Binding-site contacts:
Ligand atom C3 contacts residue TRP374 of chain 2.A at 4.0 Å (hydrophobic).
Ligand atom C2 contacts residue ARG224 of chain 2.A at 4.0 Å.
Ligand atom O1S contacts residue TRP374 of chain 2.A at 4.0 Å.
Ligand atom S1 contacts residue ARG224 of chain 2.A at 4.0 Å.
Ligand atom O2S contacts residue LYS215 of chain 2.A at 3.1 Å (salt-bridge).
Ligand atom S1 contacts residue GLY222 of chain 2.A at 3.8 Å.
Ligand atom N1 contacts residue TRP374 of chain 2.A at 3.5 Å.
Ligand atom S1 contacts residue LYS215 of chain 2.A at 4.1 Å.
Ligand atom O1S contacts residue ARG224 of chain 2.A at 2.9 Å (salt-bridge).
Ligand atom O1S contacts residue LYS215 of chain 2.A at 3.9 Å.
Ligand atom S1 contacts residue TRP374 of chain 2.A at 4.4 Å.
Ligand atom C1 contacts residue TRP374 of chain 2.A at 3.3 Å (hydrophobic).
Ligand atom O3S contacts residue ARG224 of chain 2.A at 3.8 Å.
Ligand atom C1 contacts residue ARG224 of chain 2.A at 4.1 Å.
Ligand atom O2S contacts residue GLY222 of chain 2.A at 3.4 Å (h-bond).
Ligand atom C3 contacts residue ASP229 of chain 2.A at 4.4 Å.
Ligand atom C2 contacts residue TRP374 of chain 2.A at 4.0 Å (hydrophobic).
Ligand atom O1S contacts residue GLY222 of chain 2.A at 3.0 Å (h-bond).
Ligand atom O1S contacts residue PHE223 of chain 2.A at 3.2 Å.

This small molecule binds to this protein.
Small molecule (SMILES): CCCCCCCCCCCC[N+](C)(C)CCCS(=O)(=O)O

Sequence of chain 2.A:
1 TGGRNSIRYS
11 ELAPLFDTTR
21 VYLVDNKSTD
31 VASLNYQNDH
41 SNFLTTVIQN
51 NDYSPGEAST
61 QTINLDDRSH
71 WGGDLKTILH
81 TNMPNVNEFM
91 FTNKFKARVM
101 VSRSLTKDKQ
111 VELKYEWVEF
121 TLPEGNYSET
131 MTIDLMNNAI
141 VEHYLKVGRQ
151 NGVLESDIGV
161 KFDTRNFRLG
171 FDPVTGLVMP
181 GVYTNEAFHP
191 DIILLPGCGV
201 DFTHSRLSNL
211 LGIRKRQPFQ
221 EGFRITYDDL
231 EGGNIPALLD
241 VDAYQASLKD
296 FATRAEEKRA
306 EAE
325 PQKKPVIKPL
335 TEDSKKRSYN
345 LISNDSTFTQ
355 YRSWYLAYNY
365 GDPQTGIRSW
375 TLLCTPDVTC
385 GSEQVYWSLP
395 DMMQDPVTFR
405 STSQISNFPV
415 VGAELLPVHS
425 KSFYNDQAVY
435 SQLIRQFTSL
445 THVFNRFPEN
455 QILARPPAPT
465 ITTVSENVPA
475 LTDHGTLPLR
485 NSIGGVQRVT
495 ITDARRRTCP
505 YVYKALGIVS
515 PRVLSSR